Binding-site contacts:
Ligand atom C2 contacts residue TYR251 of chain 1.A at 4.1 Å (hydrophobic).
Ligand atom C7 contacts residue GLY246 of chain 1.A at 4.3 Å.
Ligand atom C2 contacts residue GLY220 of chain 1.A at 3.6 Å.
Ligand atom C7 contacts residue TRP222 of chain 1.A at 3.6 Å (hydrophobic).
Ligand atom O3 contacts residue TRP222 of chain 1.A at 2.8 Å (h-bond).
Ligand atom C8 contacts residue GLY221 of chain 1.A at 3.8 Å.
Ligand atom C3 contacts residue TRP222 of chain 1.A at 3.7 Å (hydrophobic).
Ligand atom C7 contacts residue GLY220 of chain 1.A at 3.5 Å.
Ligand atom O7 contacts residue GLY247 of chain 1.A at 3.0 Å (h-bond).
Ligand atom C8 contacts residue GLY220 of chain 1.A at 3.3 Å.
Ligand atom C1 contacts residue TYR251 of chain 1.A at 4.4 Å (hydrophobic).
Ligand atom C2 contacts residue TRP222 of chain 1.A at 4.1 Å (hydrophobic).
Ligand atom O7 contacts residue GLY246 of chain 1.A at 3.5 Å.
Ligand atom C3 contacts residue ASN214 of chain 1.A at 3.6 Å.
Ligand atom O3 contacts residue GLY220 of chain 1.A at 4.3 Å.
Ligand atom C3 contacts residue GLY220 of chain 1.A at 3.9 Å.
Ligand atom O3 contacts residue ASN214 of chain 1.A at 2.8 Å (h-bond).
Ligand atom O1 contacts residue GLY220 of chain 1.A at 4.5 Å.
Ligand atom O3 contacts residue TYR251 of chain 1.A at 4.4 Å.
Ligand atom N2 contacts residue GLY220 of chain 1.A at 2.7 Å (h-bond).
Ligand atom O4 contacts residue ASN214 of chain 1.A at 3.0 Å (h-bond).
Ligand atom C1 contacts residue GLY220 of chain 1.A at 4.0 Å.
Ligand atom C4 contacts residue ASN214 of chain 1.A at 4.2 Å.
Ligand atom N2 contacts residue TRP222 of chain 1.A at 3.3 Å (h-bond).
Ligand atom C4 contacts residue TYR251 of chain 1.A at 4.1 Å (hydrophobic).
Ligand atom C8 contacts residue GLY247 of chain 1.A at 4.1 Å.
Ligand atom O6 contacts residue TYR251 of chain 1.A at 4.3 Å.
Ligand atom C8 contacts residue HIS227 of chain 1.A at 3.7 Å.
Ligand atom O5 contacts residue TYR251 of chain 1.A at 3.9 Å.
Ligand atom O7 contacts residue TRP222 of chain 1.A at 3.9 Å.
Ligand atom O7 contacts residue TYR251 of chain 1.A at 3.7 Å.
Ligand atom C8 contacts residue TRP222 of chain 1.A at 3.6 Å (hydrophobic).
Ligand atom C8 contacts residue GLY246 of chain 1.A at 4.3 Å.
Ligand atom O1 contacts residue TYR251 of chain 1.A at 4.3 Å.
Ligand atom C7 contacts residue GLY247 of chain 1.A at 3.9 Å.

A small-molecule ligand and the protein it binds are described below.
Small molecule (SMILES): CC(=O)N[C@@H]1[C@@H](O)[C@H](O)[C@@H](CO)O[C@H]1O

Sequence of chain 1.A:
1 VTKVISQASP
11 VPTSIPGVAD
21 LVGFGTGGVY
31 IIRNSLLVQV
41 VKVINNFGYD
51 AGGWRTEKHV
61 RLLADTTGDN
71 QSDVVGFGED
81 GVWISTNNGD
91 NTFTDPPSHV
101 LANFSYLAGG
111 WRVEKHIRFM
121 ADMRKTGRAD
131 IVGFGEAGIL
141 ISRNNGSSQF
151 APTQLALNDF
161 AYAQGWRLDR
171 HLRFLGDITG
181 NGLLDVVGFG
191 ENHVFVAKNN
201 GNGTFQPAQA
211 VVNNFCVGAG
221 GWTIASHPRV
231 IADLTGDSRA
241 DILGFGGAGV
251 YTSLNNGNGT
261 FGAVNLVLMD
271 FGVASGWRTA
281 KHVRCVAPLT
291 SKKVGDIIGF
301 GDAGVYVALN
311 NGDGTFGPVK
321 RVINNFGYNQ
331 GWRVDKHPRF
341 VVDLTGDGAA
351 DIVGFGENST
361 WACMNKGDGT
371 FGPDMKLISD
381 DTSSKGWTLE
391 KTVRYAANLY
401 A